Binding-site contacts:
Ligand atom C1 contacts residue LEU224 of chain 1.B at 4.1 Å (hydrophobic).
Ligand atom C14 contacts residue ARG93 of chain 1.B at 4.0 Å.
Ligand atom O4 contacts residue ILE123 of chain 1.B at 3.8 Å.
Ligand atom C3 contacts residue HIS223 of chain 1.B at 3.5 Å.
Ligand atom C8 contacts residue LEU45 of chain 1.B at 3.5 Å (hydrophobic).
Ligand atom C3 contacts residue MET120 of chain 1.B at 3.5 Å (hydrophobic).
Ligand atom C8 contacts residue ALA49 of chain 1.B at 4.0 Å (hydrophobic).
Ligand atom O4 contacts residue MET87 of chain 1.B at 3.7 Å.
Ligand atom C2 contacts residue GLY220 of chain 1.B at 4.1 Å.
Ligand atom C10 contacts residue MET42 of chain 1.B at 4.0 Å (hydrophobic).
Ligand atom O2 contacts residue MET42 of chain 1.B at 3.5 Å.
Ligand atom C3 contacts residue GLY220 of chain 1.B at 3.9 Å.
Ligand atom O14 contacts residue GLU52 of chain 1.B at 2.6 Å (salt-bridge).
Ligand atom O14 contacts residue LEU86 of chain 1.B at 3.7 Å.
Ligand atom O6 contacts residue PHE103 of chain 1.B at 4.1 Å.
Ligand atom O14 contacts residue ARG93 of chain 1.B at 3.0 Å (salt-bridge).
Ligand atom C2 contacts residue LEU224 of chain 1.B at 4.2 Å (hydrophobic).
Ligand atom O2 contacts residue LEU224 of chain 1.B at 3.2 Å (h-bond).
Ligand atom C2 contacts residue MET42 of chain 1.B at 3.4 Å (hydrophobic).
Ligand atom O2 contacts residue MET227 of chain 1.B at 3.9 Å.
Ligand atom O9 contacts residue THR46 of chain 1.B at 4.0 Å.
Ligand atom C2 contacts residue HIS223 of chain 1.B at 3.5 Å.
Ligand atom C14 contacts residue GLU52 of chain 1.B at 3.3 Å.
Ligand atom C16 contacts residue PHE103 of chain 1.B at 4.2 Å (hydrophobic).
Ligand atom O9 contacts residue LEU45 of chain 1.B at 3.9 Å.
Ligand atom C15 contacts residue LEU86 of chain 1.B at 3.6 Å (hydrophobic).
Ligand atom C14 contacts residue LEU86 of chain 1.B at 4.0 Å (hydrophobic).
Ligand atom C12 contacts residue ALA49 of chain 1.B at 3.9 Å (hydrophobic).
Ligand atom C3 contacts residue MET42 of chain 1.B at 4.1 Å (hydrophobic).
Ligand atom C12 contacts residue LEU45 of chain 1.B at 3.5 Å (hydrophobic).
Ligand atom C11 contacts residue PHE103 of chain 1.B at 4.0 Å (hydrophobic).
Ligand atom C13 contacts residue GLU52 of chain 1.B at 3.2 Å.
Ligand atom C13 contacts residue LEU48 of chain 1.B at 4.1 Å (hydrophobic).
Ligand atom O6 contacts residue MET87 of chain 1.B at 3.8 Å.
Ligand atom O2 contacts residue HIS223 of chain 1.B at 2.7 Å (h-bond).
Ligand atom O2 contacts residue GLY220 of chain 1.B at 4.1 Å.
Ligand atom C15 contacts residue LEU90 of chain 1.B at 4.1 Å (hydrophobic).
Ligand atom O4 contacts residue MET120 of chain 1.B at 3.9 Å.
Ligand atom C1 contacts residue MET42 of chain 1.B at 3.3 Å (hydrophobic).
Ligand atom C4 contacts residue MET120 of chain 1.B at 3.9 Å (hydrophobic).

Sequence of chain 1.B:
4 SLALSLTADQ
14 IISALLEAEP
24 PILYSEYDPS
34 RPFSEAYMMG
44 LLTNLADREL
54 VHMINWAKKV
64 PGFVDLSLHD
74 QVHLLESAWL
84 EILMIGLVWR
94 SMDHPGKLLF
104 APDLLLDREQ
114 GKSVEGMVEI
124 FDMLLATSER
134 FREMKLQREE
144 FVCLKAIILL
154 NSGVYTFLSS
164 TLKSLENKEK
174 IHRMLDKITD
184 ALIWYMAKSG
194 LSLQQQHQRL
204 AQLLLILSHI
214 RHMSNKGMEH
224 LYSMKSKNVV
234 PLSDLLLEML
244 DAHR

The small molecule below binds the protein below.
Small molecule (SMILES): O=c1c(-c2ccc(O)cc2)coc2cc(O)cc(O)c12